The small molecule below binds the protein below.
Small molecule (SMILES): CC(=O)N[C@@H]1[C@@H](O)[C@H](O)[C@@H](CO)O[C@H]1O

Sequence of chain 3.A:
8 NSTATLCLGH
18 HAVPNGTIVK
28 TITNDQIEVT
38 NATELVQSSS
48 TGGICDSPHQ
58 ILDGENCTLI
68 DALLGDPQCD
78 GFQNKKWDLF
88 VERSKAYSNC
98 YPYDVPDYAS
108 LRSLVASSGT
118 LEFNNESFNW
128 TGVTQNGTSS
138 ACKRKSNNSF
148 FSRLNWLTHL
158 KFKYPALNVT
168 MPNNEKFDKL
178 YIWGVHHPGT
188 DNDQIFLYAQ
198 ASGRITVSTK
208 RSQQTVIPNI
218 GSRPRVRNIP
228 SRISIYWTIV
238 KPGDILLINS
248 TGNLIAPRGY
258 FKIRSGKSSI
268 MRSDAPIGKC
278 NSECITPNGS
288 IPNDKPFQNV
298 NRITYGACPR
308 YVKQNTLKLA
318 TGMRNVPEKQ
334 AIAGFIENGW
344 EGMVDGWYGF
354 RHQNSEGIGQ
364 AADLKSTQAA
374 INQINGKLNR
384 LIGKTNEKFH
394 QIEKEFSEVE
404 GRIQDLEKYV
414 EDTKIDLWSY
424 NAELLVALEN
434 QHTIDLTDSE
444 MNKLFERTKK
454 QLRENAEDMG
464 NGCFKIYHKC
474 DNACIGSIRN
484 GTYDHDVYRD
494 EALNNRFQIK

Binding-site contacts:
Ligand atom C5 contacts residue ASN126 of chain 3.A at 3.6 Å.
Ligand atom C4 contacts residue ASN126 of chain 3.A at 4.1 Å.
Ligand atom C3 contacts residue ASN126 of chain 3.A at 3.7 Å.
Ligand atom C1 contacts residue THR128 of chain 3.A at 3.5 Å.
Ligand atom N2 contacts residue ASN126 of chain 3.A at 2.9 Å (h-bond).
Ligand atom C7 contacts residue ASN126 of chain 3.A at 3.6 Å.
Ligand atom N2 contacts residue THR128 of chain 3.A at 3.6 Å.
Ligand atom O5 contacts residue ASN126 of chain 3.A at 2.3 Å (h-bond).
Ligand atom C1 contacts residue ASN126 of chain 3.A at 1.4 Å.
Ligand atom C2 contacts residue ASN126 of chain 3.A at 2.3 Å.
Ligand atom C2 contacts residue THR128 of chain 3.A at 4.1 Å.
Ligand atom C8 contacts residue ASN126 of chain 3.A at 4.3 Å.
Ligand atom O7 contacts residue ASN126 of chain 3.A at 3.9 Å.
Ligand atom O5 contacts residue THR128 of chain 3.A at 4.5 Å.